A protein and the small-molecule ligand that binds it are described below.
Small molecule (SMILES): CC(=O)N[C@H]1[C@H](O[C@H]2[C@H](O)[C@@H](NC(C)=O)CO[C@@H]2CO)O[C@H](CO)[C@@H](O[C@@H]2O[C@H](CO)[C@@H](O)[C@H](O)[C@@H]2O)[C@@H]1O

Sequence of chain 1.C:
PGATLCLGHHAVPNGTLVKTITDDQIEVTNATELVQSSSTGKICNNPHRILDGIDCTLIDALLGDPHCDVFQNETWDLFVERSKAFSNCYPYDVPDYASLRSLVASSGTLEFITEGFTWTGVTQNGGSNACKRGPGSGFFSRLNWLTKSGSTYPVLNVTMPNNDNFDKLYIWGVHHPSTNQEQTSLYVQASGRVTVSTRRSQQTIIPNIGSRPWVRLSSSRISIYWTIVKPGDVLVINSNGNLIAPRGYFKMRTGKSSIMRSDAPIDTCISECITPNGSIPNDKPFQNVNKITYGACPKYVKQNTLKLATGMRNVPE

Binding-site contacts:
Ligand atom N2 contacts residue ASN159 of chain 1.A at 3.1 Å (h-bond).
Ligand atom C6 contacts residue THR161 of chain 1.A at 3.9 Å.
Ligand atom C3 contacts residue TRP216 of chain 1.C at 4.4 Å (hydrophobic).
Ligand atom C5 contacts residue ASN159 of chain 1.A at 3.6 Å.
Ligand atom C1 contacts residue TRP216 of chain 1.C at 4.1 Å (hydrophobic).
Ligand atom C8 contacts residue SER213 of chain 1.C at 4.5 Å.
Ligand atom O7 contacts residue ARG214 of chain 1.C at 4.4 Å.
Ligand atom C1 contacts residue SER213 of chain 1.C at 3.7 Å.
Ligand atom C1 contacts residue ASN159 of chain 1.A at 1.4 Å.
Ligand atom C8 contacts residue THR161 of chain 1.A at 4.2 Å.
Ligand atom O5 contacts residue TRP216 of chain 1.C at 4.3 Å.
Ligand atom C3 contacts residue SER213 of chain 1.C at 4.2 Å.
Ligand atom C2 contacts residue SER213 of chain 1.C at 4.0 Å.
Ligand atom C2 contacts residue TRP216 of chain 1.C at 4.1 Å (hydrophobic).
Ligand atom O7 contacts residue ASN159 of chain 1.A at 3.1 Å (h-bond).
Ligand atom O5 contacts residue TRP216 of chain 1.C at 4.5 Å.
Ligand atom O6 contacts residue THR161 of chain 1.A at 3.9 Å.
Ligand atom C6 contacts residue VAL238 of chain 1.A at 4.5 Å (hydrophobic).
Ligand atom C7 contacts residue SER213 of chain 1.C at 4.3 Å.
Ligand atom C7 contacts residue TRP216 of chain 1.C at 4.2 Å (hydrophobic).
Ligand atom C8 contacts residue VAL236 of chain 1.A at 4.4 Å (hydrophobic).
Ligand atom O5 contacts residue ASN159 of chain 1.A at 2.3 Å (h-bond).
Ligand atom C6 contacts residue TRP216 of chain 1.C at 4.1 Å (hydrophobic).
Ligand atom C3 contacts residue ASN159 of chain 1.A at 3.9 Å.
Ligand atom O7 contacts residue PRO215 of chain 1.C at 3.5 Å.
Ligand atom O7 contacts residue TRP216 of chain 1.C at 3.1 Å (h-bond).
Ligand atom C5 contacts residue TRP216 of chain 1.C at 4.4 Å (hydrophobic).
Ligand atom N2 contacts residue SER213 of chain 1.C at 3.5 Å (h-bond).
Ligand atom O3 contacts residue TRP216 of chain 1.C at 3.9 Å.
Ligand atom C5 contacts residue TRP216 of chain 1.C at 4.5 Å (hydrophobic).
Ligand atom C2 contacts residue ASN159 of chain 1.A at 2.6 Å.
Ligand atom C4 contacts residue ASN159 of chain 1.A at 4.3 Å.
Ligand atom C3 contacts residue TRP216 of chain 1.C at 4.1 Å (hydrophobic).
Ligand atom C2 contacts residue TRP216 of chain 1.C at 4.0 Å (hydrophobic).
Ligand atom C7 contacts residue ASN159 of chain 1.A at 3.3 Å.
Ligand atom C4 contacts residue TRP216 of chain 1.C at 4.0 Å (hydrophobic).

Sequence of chain 1.A:
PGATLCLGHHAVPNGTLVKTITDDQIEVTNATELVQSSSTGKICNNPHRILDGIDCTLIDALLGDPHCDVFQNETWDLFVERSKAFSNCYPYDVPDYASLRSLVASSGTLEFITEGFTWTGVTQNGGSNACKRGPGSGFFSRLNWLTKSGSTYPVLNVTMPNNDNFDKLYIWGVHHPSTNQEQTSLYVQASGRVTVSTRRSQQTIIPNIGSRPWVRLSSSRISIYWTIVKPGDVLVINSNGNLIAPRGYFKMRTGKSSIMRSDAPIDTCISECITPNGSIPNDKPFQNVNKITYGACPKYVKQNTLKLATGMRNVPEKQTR